Sequence of chain 1.A:
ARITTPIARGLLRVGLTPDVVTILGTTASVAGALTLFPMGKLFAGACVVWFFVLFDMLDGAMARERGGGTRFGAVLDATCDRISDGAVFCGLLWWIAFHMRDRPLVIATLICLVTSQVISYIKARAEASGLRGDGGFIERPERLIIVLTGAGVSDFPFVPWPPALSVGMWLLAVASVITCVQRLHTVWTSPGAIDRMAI

The protein below binds the small molecule below.
Small molecule (SMILES): CCCCCC(=O)OC[C@@H](COP(=O)(O)OP(=O)(O)OC[C@H]1O[C@@H](N2CC=C(N)NC2=O)[C@H](O)[C@@H]1O)OC(=O)CCCCC

Binding-site contacts:
Ligand atom N39 contacts residue ASP31 of chain 1.A at 3.8 Å.
Ligand atom C02 contacts residue THR34 of chain 1.A at 3.6 Å.
Ligand atom O27 contacts residue VAL65 of chain 1.A at 3.5 Å.
Ligand atom N01 contacts residue THR34 of chain 1.A at 2.9 Å (h-bond).
Ligand atom O34 contacts residue ALA86 of chain 1.A at 3.7 Å.
Ligand atom P11 contacts residue ASP68 of chain 1.A at 3.8 Å.
Ligand atom C04 contacts residue ASP89 of chain 1.A at 3.3 Å.
Ligand atom O16 contacts residue ASP89 of chain 1.A at 3.3 Å (salt-bridge).
Ligand atom O16 contacts residue ASP68 of chain 1.A at 2.5 Å.
Ligand atom N01 contacts residue PRO30 of chain 1.A at 3.3 Å.
Ligand atom C09 contacts residue ASP89 of chain 1.A at 3.8 Å.
Ligand atom O16 contacts residue MG1 of chain 1.D at 1.9 Å.
Ligand atom O12 contacts residue GLY72 of chain 1.A at 3.1 Å (h-bond).
Ligand atom C03 contacts residue ASP71 of chain 1.A at 3.6 Å.
Ligand atom C03 contacts residue THR34 of chain 1.A at 3.5 Å.
Ligand atom O24 contacts residue VAL65 of chain 1.A at 3.8 Å.
Ligand atom O12 contacts residue ASP68 of chain 1.A at 2.9 Å (salt-bridge).
Ligand atom P15 contacts residue MG1 of chain 1.D at 3.1 Å.
Ligand atom O12 contacts residue ASP71 of chain 1.A at 2.7 Å (salt-bridge).
Ligand atom O17 contacts residue MG1 of chain 1.D at 3.8 Å.
Ligand atom P11 contacts residue MG1 of chain 1.D at 3.3 Å.
Ligand atom C03 contacts residue ASP89 of chain 1.A at 3.3 Å.
Ligand atom O12 contacts residue ASP89 of chain 1.A at 3.4 Å (salt-bridge).
Ligand atom N39 contacts residue GLY85 of chain 1.A at 3.3 Å.
Ligand atom C31 contacts residue TRP62 of chain 1.A at 3.6 Å (hydrophobic).
Ligand atom O38 contacts residue THR82 of chain 1.A at 3.0 Å (h-bond).
Ligand atom C37 contacts residue ALA75 of chain 1.A at 3.8 Å (hydrophobic).
Ligand atom O38 contacts residue GLY81 of chain 1.A at 3.1 Å.
Ligand atom C21 contacts residue MET69 of chain 1.A at 3.7 Å (hydrophobic).
Ligand atom O13 contacts residue ARG76 of chain 1.A at 3.1 Å (salt-bridge).
Ligand atom C29 contacts residue LEU156 of chain 1.A at 3.6 Å (hydrophobic).
Ligand atom N01 contacts residue ASP31 of chain 1.A at 2.9 Å (salt-bridge).
Ligand atom C02 contacts residue GLY85 of chain 1.A at 3.7 Å.
Ligand atom P15 contacts residue ASP68 of chain 1.A at 3.7 Å.
Ligand atom O13 contacts residue GLY72 of chain 1.A at 3.7 Å.
Ligand atom O14 contacts residue MG1 of chain 1.D at 3.5 Å.
Ligand atom O07 contacts residue GLY72 of chain 1.A at 3.5 Å.
Ligand atom O38 contacts residue ALA75 of chain 1.A at 3.6 Å.
Ligand atom C21 contacts residue VAL65 of chain 1.A at 3.6 Å (hydrophobic).
Ligand atom O12 contacts residue MG1 of chain 1.D at 2.1 Å.